Binding-site contacts:
Ligand atom O5 contacts residue GLU132 of chain 1.E at 3.2 Å (salt-bridge).
Ligand atom C6 contacts residue TRP141 of chain 1.E at 3.6 Å (hydrophobic).
Ligand atom O4 contacts residue ARG121 of chain 1.E at 3.3 Å (salt-bridge).
Ligand atom C6 contacts residue GLN138 of chain 1.E at 3.5 Å.
Ligand atom C4 contacts residue TRP141 of chain 1.E at 3.7 Å (hydrophobic).
Ligand atom C3 contacts residue TRP141 of chain 1.E at 3.6 Å (hydrophobic).
Ligand atom O4 contacts residue ASN168 of chain 1.E at 3.7 Å.
Ligand atom C2 contacts residue ARG121 of chain 1.E at 4.1 Å.
Ligand atom C3 contacts residue ASN168 of chain 1.E at 4.1 Å.
Ligand atom O2 contacts residue LYS199 of chain 1.E at 3.0 Å (salt-bridge).
Ligand atom O3 contacts residue PHE201 of chain 1.E at 4.0 Å.
Ligand atom C1 contacts residue GLU132 of chain 1.E at 3.2 Å.
Ligand atom O3 contacts residue GLY116 of chain 1.E at 2.5 Å (h-bond).
Ligand atom C3 contacts residue LYS199 of chain 1.E at 3.9 Å.
Ligand atom O2 contacts residue GLU210 of chain 1.E at 2.7 Å (salt-bridge).
Ligand atom O4 contacts residue PHE166 of chain 1.E at 3.5 Å.
Ligand atom C2 contacts residue GLY116 of chain 1.E at 4.0 Å.
Ligand atom C5 contacts residue TRP141 of chain 1.E at 3.6 Å (hydrophobic).
Ligand atom C6 contacts residue TYR81 of chain 1.E at 3.6 Å (hydrophobic).
Ligand atom O6 contacts residue TRP141 of chain 1.E at 3.9 Å.
Ligand atom O3 contacts residue TYR81 of chain 1.E at 3.9 Å.
Ligand atom C4 contacts residue PHE166 of chain 1.E at 3.9 Å (hydrophobic).
Ligand atom O5 contacts residue ARG121 of chain 1.E at 3.4 Å (salt-bridge).
Ligand atom O6 contacts residue GLN138 of chain 1.E at 2.5 Å (h-bond).
Ligand atom O3 contacts residue LYS199 of chain 1.E at 3.1 Å (salt-bridge).
Ligand atom O5 contacts residue GLN138 of chain 1.E at 3.7 Å.
Ligand atom O4 contacts residue GLY116 of chain 1.E at 3.4 Å (h-bond).
Ligand atom O1 contacts residue GLU210 of chain 1.E at 3.7 Å.
Ligand atom C3 contacts residue GLY116 of chain 1.E at 3.7 Å.
Ligand atom C4 contacts residue ASN168 of chain 1.E at 3.7 Å.
Ligand atom C6 contacts residue PHE166 of chain 1.E at 3.5 Å (hydrophobic).
Ligand atom C2 contacts residue GLU210 of chain 1.E at 3.7 Å.
Ligand atom C2 contacts residue LYS199 of chain 1.E at 4.0 Å.
Ligand atom C2 contacts residue GLU132 of chain 1.E at 4.0 Å.
Ligand atom O6 contacts residue TYR81 of chain 1.E at 2.9 Å (h-bond).
Ligand atom O3 contacts residue TRP141 of chain 1.E at 3.8 Å.
Ligand atom C1 contacts residue ARG121 of chain 1.E at 4.0 Å.
Ligand atom C4 contacts residue PHE201 of chain 1.E at 4.1 Å (hydrophobic).
Ligand atom C6 contacts residue GLU132 of chain 1.E at 3.9 Å.
Ligand atom O3 contacts residue ASN168 of chain 1.E at 3.5 Å (h-bond).

Sequence of chain 1.E:
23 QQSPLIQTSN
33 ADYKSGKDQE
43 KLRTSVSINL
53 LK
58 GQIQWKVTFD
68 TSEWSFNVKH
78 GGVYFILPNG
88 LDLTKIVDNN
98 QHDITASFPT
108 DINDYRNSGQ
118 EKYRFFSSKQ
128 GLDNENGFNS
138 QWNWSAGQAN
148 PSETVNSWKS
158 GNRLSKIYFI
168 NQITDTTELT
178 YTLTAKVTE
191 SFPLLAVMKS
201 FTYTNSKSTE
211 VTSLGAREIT

A protein and the small-molecule ligand that binds it are described below.
Small molecule (SMILES): OC[C@H]1O[C@H](O[C@@H]2[C@H](O)[C@@H](O)[C@H](O)O[C@@H]2CO)[C@H](O)[C@@H](O)[C@H]1O